Binding-site contacts:
Ligand atom O1 contacts residue MG1 of chain 1.W at 4.0 Å.
Ligand atom O3 contacts residue MG1 of chain 1.W at 2.3 Å.
Ligand atom C6 contacts residue LEU42 of chain 1.G at 3.8 Å (hydrophobic).
Ligand atom C1 contacts residue THR23 of chain 1.G at 4.0 Å.
Ligand atom C6 contacts residue MG1 of chain 1.W at 3.0 Å.
Ligand atom O4 contacts residue MG1 of chain 1.W at 4.3 Å.
Ligand atom C3 contacts residue VAL179 of chain 1.G at 4.1 Å (hydrophobic).
Ligand atom C5 contacts residue LYS112 of chain 1.G at 3.8 Å.
Ligand atom O3 contacts residue GLY44 of chain 1.G at 3.4 Å.
Ligand atom C3 contacts residue HIS136 of chain 1.G at 4.1 Å.
Ligand atom O2 contacts residue LYS112 of chain 1.G at 2.6 Å (salt-bridge).
Ligand atom O1 contacts residue PRO141 of chain 1.G at 3.8 Å.
Ligand atom C5 contacts residue MG1 of chain 1.W at 3.1 Å.
Ligand atom C3 contacts residue ILE212 of chain 1.G at 4.3 Å (hydrophobic).
Ligand atom O2 contacts residue ASP84 of chain 1.G at 3.8 Å.
Ligand atom C4 contacts residue GLU181 of chain 1.G at 3.3 Å.
Ligand atom O4 contacts residue THR23 of chain 1.G at 3.5 Å.
Ligand atom O4 contacts residue GLY44 of chain 1.G at 4.0 Å.
Ligand atom O3 contacts residue SER46 of chain 1.G at 3.0 Å (h-bond).
Ligand atom O1 contacts residue HIS136 of chain 1.G at 3.8 Å.
Ligand atom O1 contacts residue GLU181 of chain 1.G at 3.0 Å (salt-bridge).
Ligand atom C3 contacts residue LYS112 of chain 1.G at 3.9 Å.
Ligand atom C6 contacts residue GLY44 of chain 1.G at 3.9 Å.
Ligand atom C6 contacts residue ASP84 of chain 1.G at 4.2 Å.
Ligand atom O2 contacts residue HIS136 of chain 1.G at 3.8 Å.
Ligand atom C5 contacts residue LEU42 of chain 1.G at 3.6 Å (hydrophobic).
Ligand atom C1 contacts residue ILE202 of chain 1.G at 4.3 Å (hydrophobic).
Ligand atom C1 contacts residue ILE212 of chain 1.G at 4.1 Å (hydrophobic).
Ligand atom C1 contacts residue VAL214 of chain 1.G at 4.0 Å (hydrophobic).
Ligand atom O3 contacts residue ASP45 of chain 1.G at 3.4 Å (salt-bridge).
Ligand atom C3 contacts residue LEU42 of chain 1.G at 3.8 Å (hydrophobic).
Ligand atom O4 contacts residue SER46 of chain 1.G at 2.5 Å (h-bond).
Ligand atom O2 contacts residue MG1 of chain 1.W at 2.4 Å.
Ligand atom O3 contacts residue ASP84 of chain 1.G at 3.3 Å (salt-bridge).
Ligand atom C2 contacts residue LEU42 of chain 1.G at 4.1 Å (hydrophobic).
Ligand atom C1 contacts residue LEU42 of chain 1.G at 4.2 Å (hydrophobic).
Ligand atom C6 contacts residue SER46 of chain 1.G at 3.2 Å.
Ligand atom O4 contacts residue TYR25 of chain 1.G at 4.0 Å.
Ligand atom O4 contacts residue LEU42 of chain 1.G at 3.8 Å.
Ligand atom O2 contacts residue LEU42 of chain 1.G at 3.6 Å.

Sequence of chain 1.G:
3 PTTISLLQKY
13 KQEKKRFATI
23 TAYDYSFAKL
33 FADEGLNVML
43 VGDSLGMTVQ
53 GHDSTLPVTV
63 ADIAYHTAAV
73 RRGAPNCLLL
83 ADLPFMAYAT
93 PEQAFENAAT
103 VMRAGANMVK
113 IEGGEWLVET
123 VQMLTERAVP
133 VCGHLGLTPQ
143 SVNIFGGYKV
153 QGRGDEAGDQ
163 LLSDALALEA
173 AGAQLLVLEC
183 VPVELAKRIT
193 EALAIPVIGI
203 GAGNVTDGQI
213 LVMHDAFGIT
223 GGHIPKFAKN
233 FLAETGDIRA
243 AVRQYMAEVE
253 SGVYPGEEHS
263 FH

The protein below binds the small molecule below.
Small molecule (SMILES): CC(C)(CO)C(=O)C(=O)O